A small-molecule ligand and the protein it binds are described below.
Small molecule (SMILES): COc1ccc(Cl)cc1-c1nn(C)cc1NC(=O)c1cnn2cccnc12

Binding-site contacts:
Ligand atom N contacts residue LEU29 of chain 1.B at 3.2 Å (h-bond).
Ligand atom C13 contacts residue LEU107 of chain 1.B at 3.3 Å (hydrophobic).
Ligand atom C1 contacts residue GLU114 of chain 1.B at 3.4 Å.
Ligand atom C8 contacts residue ASP169 of chain 1.B at 3.4 Å.
Ligand atom N4 contacts residue LEU158 of chain 1.B at 3.5 Å.
Ligand atom N3 contacts residue LEU107 of chain 1.B at 3.1 Å (h-bond).
Ligand atom O1 contacts residue LEU29 of chain 1.B at 3.9 Å.
Ligand atom C10 contacts residue ARG155 of chain 1.B at 3.7 Å.
Ligand atom C14 contacts residue LEU158 of chain 1.B at 3.8 Å (hydrophobic).
Ligand atom C15 contacts residue GLY168 of chain 1.B at 3.7 Å.
Ligand atom CL contacts residue GLY35 of chain 1.B at 3.6 Å.
Ligand atom CL contacts residue GLU31 of chain 1.B at 3.9 Å.
Ligand atom C10 contacts residue GLY168 of chain 1.B at 3.7 Å.
Ligand atom C17 contacts residue GLU105 of chain 1.B at 3.4 Å.
Ligand atom CL contacts residue LYS36 of chain 1.B at 3.8 Å.
Ligand atom C17 contacts residue ALA54 of chain 1.B at 3.4 Å (hydrophobic).
Ligand atom C16 contacts residue LEU158 of chain 1.B at 3.7 Å (hydrophobic).
Ligand atom C7 contacts residue ASP169 of chain 1.B at 3.4 Å.
Ligand atom C11 contacts residue LEU29 of chain 1.B at 3.8 Å (hydrophobic).
Ligand atom C contacts residue LEU29 of chain 1.B at 3.3 Å (hydrophobic).
Ligand atom C12 contacts residue LEU29 of chain 1.B at 3.7 Å (hydrophobic).
Ligand atom N1 contacts residue GLY30 of chain 1.B at 3.5 Å.
Ligand atom C13 contacts residue LEU29 of chain 1.B at 3.8 Å (hydrophobic).
Ligand atom C10 contacts residue LEU158 of chain 1.B at 3.7 Å (hydrophobic).
Ligand atom CL contacts residue GLY32 of chain 1.B at 3.7 Å.
Ligand atom C5 contacts residue GLY30 of chain 1.B at 3.9 Å.
Ligand atom N5 contacts residue VAL37 of chain 1.B at 3.9 Å.
Ligand atom N4 contacts residue ALA54 of chain 1.B at 3.6 Å.
Ligand atom C7 contacts residue VAL37 of chain 1.B at 3.7 Å (hydrophobic).
Ligand atom N contacts residue GLY30 of chain 1.B at 3.8 Å.
Ligand atom C6 contacts residue VAL37 of chain 1.B at 3.5 Å (hydrophobic).
Ligand atom O1 contacts residue GLY110 of chain 1.B at 3.6 Å.
Ligand atom N contacts residue GLU114 of chain 1.B at 3.7 Å.
Ligand atom C16 contacts residue MET104 of chain 1.B at 3.8 Å (hydrophobic).
Ligand atom C16 contacts residue ALA54 of chain 1.B at 3.9 Å (hydrophobic).
Ligand atom C12 contacts residue LEU158 of chain 1.B at 3.8 Å (hydrophobic).
Ligand atom C contacts residue GLU114 of chain 1.B at 3.5 Å.
Ligand atom C1 contacts residue LEU29 of chain 1.B at 3.3 Å (hydrophobic).
Ligand atom C17 contacts residue LEU158 of chain 1.B at 3.5 Å (hydrophobic).
Ligand atom C5 contacts residue VAL37 of chain 1.B at 3.7 Å (hydrophobic).

Sequence of chain 1.B:
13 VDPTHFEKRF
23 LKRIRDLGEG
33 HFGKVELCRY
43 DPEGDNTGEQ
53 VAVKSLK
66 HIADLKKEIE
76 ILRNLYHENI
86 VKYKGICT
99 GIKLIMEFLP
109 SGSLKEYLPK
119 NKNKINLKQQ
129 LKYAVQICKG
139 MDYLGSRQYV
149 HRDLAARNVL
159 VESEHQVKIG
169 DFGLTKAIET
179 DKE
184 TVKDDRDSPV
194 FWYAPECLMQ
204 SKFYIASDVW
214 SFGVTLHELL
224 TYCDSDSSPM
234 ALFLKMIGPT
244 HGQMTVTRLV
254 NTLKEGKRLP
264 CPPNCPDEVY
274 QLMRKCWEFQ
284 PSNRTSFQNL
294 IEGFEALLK